Sequence of chain 1.B:
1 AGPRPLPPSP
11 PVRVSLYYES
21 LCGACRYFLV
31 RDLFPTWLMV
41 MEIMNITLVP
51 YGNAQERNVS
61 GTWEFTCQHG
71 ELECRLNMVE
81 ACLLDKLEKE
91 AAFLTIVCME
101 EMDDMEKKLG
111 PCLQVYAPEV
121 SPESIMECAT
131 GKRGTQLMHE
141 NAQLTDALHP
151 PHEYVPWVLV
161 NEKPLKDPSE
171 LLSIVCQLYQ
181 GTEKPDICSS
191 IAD

This small molecule binds to this protein.
Small molecule (SMILES): CC(=O)N[C@H]1[C@H](O[C@H]2[C@H](O)[C@@H](NC(C)=O)CO[C@@H]2CO)O[C@H](CO)[C@@H](O[C@@H]2O[C@H](CO)[C@@H](O)[C@H](O)[C@@H]2O)[C@@H]1O

Binding-site contacts:
Ligand atom C4 contacts residue ASN45 of chain 1.B at 4.3 Å.
Ligand atom O7 contacts residue 1PE1 of chain 1.N at 3.8 Å.
Ligand atom C3 contacts residue ASN45 of chain 1.B at 3.8 Å.
Ligand atom C2 contacts residue ASN45 of chain 1.B at 2.5 Å.
Ligand atom C1 contacts residue LYS89 of chain 1.B at 4.4 Å.
Ligand atom C7 contacts residue PRO11 of chain 1.B at 4.5 Å (hydrophobic).
Ligand atom C8 contacts residue ASN45 of chain 1.B at 3.8 Å.
Ligand atom C1 contacts residue ASN45 of chain 1.B at 1.4 Å.
Ligand atom C8 contacts residue PRO11 of chain 1.B at 3.7 Å (hydrophobic).
Ligand atom C5 contacts residue ASN45 of chain 1.B at 3.7 Å.
Ligand atom N2 contacts residue 1PE1 of chain 1.N at 4.2 Å.
Ligand atom O5 contacts residue ASN45 of chain 1.B at 2.4 Å (h-bond).
Ligand atom N2 contacts residue ASN45 of chain 1.B at 3.0 Å (h-bond).
Ligand atom C7 contacts residue ASN45 of chain 1.B at 3.6 Å.
Ligand atom O7 contacts residue ASN45 of chain 1.B at 4.4 Å.
Ligand atom C7 contacts residue 1PE1 of chain 1.N at 4.3 Å.